Sequence of chain 1.A:
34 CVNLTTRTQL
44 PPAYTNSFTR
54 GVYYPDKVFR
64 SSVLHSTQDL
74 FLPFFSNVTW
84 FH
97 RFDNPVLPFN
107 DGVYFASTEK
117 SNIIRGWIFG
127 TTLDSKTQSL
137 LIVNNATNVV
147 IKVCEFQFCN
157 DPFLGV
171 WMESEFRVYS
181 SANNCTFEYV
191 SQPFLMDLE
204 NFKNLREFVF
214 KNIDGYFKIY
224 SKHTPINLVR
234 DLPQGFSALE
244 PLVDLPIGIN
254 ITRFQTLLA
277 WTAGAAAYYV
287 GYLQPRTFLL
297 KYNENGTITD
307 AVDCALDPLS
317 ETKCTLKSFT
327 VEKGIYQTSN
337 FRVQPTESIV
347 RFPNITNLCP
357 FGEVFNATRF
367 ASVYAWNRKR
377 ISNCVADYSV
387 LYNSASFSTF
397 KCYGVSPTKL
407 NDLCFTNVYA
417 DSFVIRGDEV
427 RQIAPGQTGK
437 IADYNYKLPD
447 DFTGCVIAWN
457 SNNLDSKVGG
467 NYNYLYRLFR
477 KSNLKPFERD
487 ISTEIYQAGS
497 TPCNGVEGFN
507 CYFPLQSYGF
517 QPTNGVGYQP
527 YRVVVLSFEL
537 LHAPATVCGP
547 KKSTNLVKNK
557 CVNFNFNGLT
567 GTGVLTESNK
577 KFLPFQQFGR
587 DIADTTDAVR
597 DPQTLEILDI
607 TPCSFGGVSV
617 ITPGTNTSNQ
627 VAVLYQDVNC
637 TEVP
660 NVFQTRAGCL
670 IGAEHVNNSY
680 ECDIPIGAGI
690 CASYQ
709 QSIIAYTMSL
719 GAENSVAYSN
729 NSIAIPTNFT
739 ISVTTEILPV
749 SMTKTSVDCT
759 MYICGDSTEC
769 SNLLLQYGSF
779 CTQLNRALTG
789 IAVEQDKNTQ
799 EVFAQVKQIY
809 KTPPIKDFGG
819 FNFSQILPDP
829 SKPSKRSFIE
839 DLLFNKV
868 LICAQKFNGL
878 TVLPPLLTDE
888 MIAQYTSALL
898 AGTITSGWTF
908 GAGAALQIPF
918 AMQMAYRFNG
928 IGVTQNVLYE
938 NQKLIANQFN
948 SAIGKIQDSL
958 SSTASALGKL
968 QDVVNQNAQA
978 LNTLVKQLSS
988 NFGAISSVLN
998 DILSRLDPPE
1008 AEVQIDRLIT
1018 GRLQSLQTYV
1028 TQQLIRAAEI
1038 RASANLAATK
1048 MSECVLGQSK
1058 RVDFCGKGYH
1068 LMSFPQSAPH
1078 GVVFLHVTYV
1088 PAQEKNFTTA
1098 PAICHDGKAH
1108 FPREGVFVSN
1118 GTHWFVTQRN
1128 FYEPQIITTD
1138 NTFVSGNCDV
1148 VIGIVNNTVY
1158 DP

Binding-site contacts:
Ligand atom N2 contacts residue ASN736 of chain 1.A at 2.9 Å (h-bond).
Ligand atom C1 contacts residue ASN736 of chain 1.A at 1.5 Å.
Ligand atom O4 contacts residue LEU941 of chain 1.A at 4.0 Å.
Ligand atom C8 contacts residue GLN945 of chain 1.A at 4.3 Å.
Ligand atom C4 contacts residue ASN736 of chain 1.A at 4.3 Å.
Ligand atom C2 contacts residue ASN736 of chain 1.A at 2.5 Å.
Ligand atom C5 contacts residue ASN736 of chain 1.A at 3.8 Å.
Ligand atom O7 contacts residue ASN736 of chain 1.A at 3.3 Å (h-bond).
Ligand atom C3 contacts residue ASN736 of chain 1.A at 3.9 Å.
Ligand atom C7 contacts residue LEU941 of chain 1.A at 3.8 Å (hydrophobic).
Ligand atom C5 contacts residue LEU941 of chain 1.A at 4.1 Å (hydrophobic).
Ligand atom C5 contacts residue GLN945 of chain 1.A at 4.3 Å.
Ligand atom O5 contacts residue GLN1090 of chain 1.A at 4.4 Å.
Ligand atom C8 contacts residue LEU941 of chain 1.A at 3.8 Å (hydrophobic).
Ligand atom O7 contacts residue ASN944 of chain 1.A at 4.5 Å.
Ligand atom O6 contacts residue GLN945 of chain 1.A at 3.2 Å (h-bond).
Ligand atom C6 contacts residue GLN945 of chain 1.A at 4.2 Å.
Ligand atom O5 contacts residue ASN736 of chain 1.A at 2.4 Å (h-bond).
Ligand atom C7 contacts residue ASN736 of chain 1.A at 3.3 Å.
Ligand atom O7 contacts residue LEU941 of chain 1.A at 3.5 Å.
Ligand atom C1 contacts residue LEU941 of chain 1.A at 4.3 Å (hydrophobic).
Ligand atom C8 contacts residue ASN944 of chain 1.A at 4.4 Å.
Ligand atom C8 contacts residue ASN736 of chain 1.A at 4.4 Å.
Ligand atom C3 contacts residue LEU941 of chain 1.A at 4.4 Å (hydrophobic).
Ligand atom O6 contacts residue THR738 of chain 1.A at 4.2 Å.
Ligand atom O7 contacts residue GLN1090 of chain 1.A at 3.6 Å.

The small molecule below binds the protein below.
Small molecule (SMILES): CC(=O)N[C@H]1[C@H](O[C@H]2[C@H](O)[C@@H](NC(C)=O)CO[C@@H]2CO)O[C@H](CO)[C@@H](O)[C@@H]1O